Sequence of chain 1.B:
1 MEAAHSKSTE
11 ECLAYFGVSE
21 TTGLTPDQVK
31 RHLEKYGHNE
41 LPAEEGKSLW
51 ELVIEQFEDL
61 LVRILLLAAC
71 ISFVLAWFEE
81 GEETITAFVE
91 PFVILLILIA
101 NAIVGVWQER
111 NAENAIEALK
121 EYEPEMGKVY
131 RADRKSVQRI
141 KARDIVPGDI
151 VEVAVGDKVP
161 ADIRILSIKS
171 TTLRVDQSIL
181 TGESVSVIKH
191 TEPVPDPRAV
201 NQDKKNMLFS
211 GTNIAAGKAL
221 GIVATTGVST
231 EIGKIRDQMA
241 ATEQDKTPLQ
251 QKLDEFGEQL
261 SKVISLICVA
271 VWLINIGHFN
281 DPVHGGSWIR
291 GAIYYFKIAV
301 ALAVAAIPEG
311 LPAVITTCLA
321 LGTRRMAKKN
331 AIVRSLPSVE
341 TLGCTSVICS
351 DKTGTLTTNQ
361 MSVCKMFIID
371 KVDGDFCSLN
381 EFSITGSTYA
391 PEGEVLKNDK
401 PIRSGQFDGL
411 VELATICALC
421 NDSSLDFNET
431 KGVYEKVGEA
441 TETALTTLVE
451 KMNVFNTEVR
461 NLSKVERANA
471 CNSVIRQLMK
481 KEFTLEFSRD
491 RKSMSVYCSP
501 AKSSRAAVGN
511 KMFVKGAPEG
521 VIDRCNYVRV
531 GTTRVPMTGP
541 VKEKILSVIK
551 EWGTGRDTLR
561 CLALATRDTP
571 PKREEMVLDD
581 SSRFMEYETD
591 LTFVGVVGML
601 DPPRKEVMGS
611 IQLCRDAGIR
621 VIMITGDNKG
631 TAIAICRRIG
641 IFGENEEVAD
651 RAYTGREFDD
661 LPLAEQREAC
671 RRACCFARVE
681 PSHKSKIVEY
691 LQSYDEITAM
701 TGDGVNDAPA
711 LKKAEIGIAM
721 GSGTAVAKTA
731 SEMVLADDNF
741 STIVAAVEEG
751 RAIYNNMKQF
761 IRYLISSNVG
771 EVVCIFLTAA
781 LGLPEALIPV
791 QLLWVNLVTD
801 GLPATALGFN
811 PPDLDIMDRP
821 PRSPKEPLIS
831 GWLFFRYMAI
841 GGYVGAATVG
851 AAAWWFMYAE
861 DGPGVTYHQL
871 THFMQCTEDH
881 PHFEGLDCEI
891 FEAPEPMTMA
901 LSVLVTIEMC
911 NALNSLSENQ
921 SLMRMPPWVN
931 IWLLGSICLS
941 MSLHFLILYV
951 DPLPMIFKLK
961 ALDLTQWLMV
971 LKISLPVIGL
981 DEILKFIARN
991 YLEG

The protein below binds the small molecule below.
Small molecule (SMILES): Nc1ncnc2c1ncn2[C@@H]1O[C@H](CO[P](=O)(O)O[P](=O)(O)CP(=O)(O)O)[C@@H](O)[C@H]1O

Binding-site contacts:
Ligand atom O2' contacts residue ALA517 of chain 1.B at 3.9 Å.
Ligand atom C1' contacts residue ALA517 of chain 1.B at 4.1 Å (hydrophobic).
Ligand atom N1 contacts residue PHE487 of chain 1.B at 3.8 Å.
Ligand atom C2 contacts residue GLY516 of chain 1.B at 3.8 Å.
Ligand atom O2G contacts residue ARG678 of chain 1.B at 3.4 Å (salt-bridge).
Ligand atom N1 contacts residue LYS515 of chain 1.B at 3.5 Å.
Ligand atom N3 contacts residue ALA517 of chain 1.B at 4.2 Å.
Ligand atom C5' contacts residue PHE487 of chain 1.B at 3.7 Å (hydrophobic).
Ligand atom O4' contacts residue ALA517 of chain 1.B at 4.0 Å.
Ligand atom O2' contacts residue LEU562 of chain 1.B at 3.8 Å.
Ligand atom C2 contacts residue PHE487 of chain 1.B at 4.0 Å (hydrophobic).
Ligand atom N3 contacts residue GLY516 of chain 1.B at 3.5 Å.
Ligand atom C8 contacts residue PHE487 of chain 1.B at 3.5 Å (hydrophobic).
Ligand atom N1 contacts residue MET494 of chain 1.B at 3.5 Å.
Ligand atom C3B contacts residue LYS205 of chain 1.B at 4.0 Å.
Ligand atom O3G contacts residue ARG678 of chain 1.B at 3.9 Å.
Ligand atom N3 contacts residue LEU562 of chain 1.B at 4.0 Å.
Ligand atom C2 contacts residue MET494 of chain 1.B at 4.2 Å (hydrophobic).
Ligand atom N6 contacts residue MET494 of chain 1.B at 3.8 Å.
Ligand atom O1G contacts residue ASN628 of chain 1.B at 3.9 Å.
Ligand atom O3G contacts residue LYS205 of chain 1.B at 2.7 Å (salt-bridge).
Ligand atom N7 contacts residue PHE487 of chain 1.B at 3.6 Å.
Ligand atom C2 contacts residue LYS515 of chain 1.B at 3.3 Å.
Ligand atom C1' contacts residue PHE487 of chain 1.B at 4.0 Å (hydrophobic).
Ligand atom O4' contacts residue PHE487 of chain 1.B at 3.5 Å.
Ligand atom C5 contacts residue PHE487 of chain 1.B at 3.2 Å (hydrophobic).
Ligand atom N3 contacts residue LYS515 of chain 1.B at 4.0 Å.
Ligand atom N3 contacts residue LYS492 of chain 1.B at 4.2 Å.
Ligand atom N3 contacts residue PHE487 of chain 1.B at 3.9 Å.
Ligand atom N6 contacts residue GLU442 of chain 1.B at 3.9 Å.
Ligand atom O2A contacts residue ILE188 of chain 1.B at 3.2 Å.
Ligand atom N6 contacts residue ARG174 of chain 1.B at 4.2 Å.
Ligand atom N9 contacts residue PHE487 of chain 1.B at 3.4 Å.
Ligand atom C2 contacts residue SER493 of chain 1.B at 4.2 Å.
Ligand atom N6 contacts residue PHE487 of chain 1.B at 4.0 Å.
Ligand atom PG contacts residue LYS205 of chain 1.B at 3.9 Å.
Ligand atom C6 contacts residue PHE487 of chain 1.B at 3.4 Å (hydrophobic).
Ligand atom C4 contacts residue PHE487 of chain 1.B at 3.3 Å (hydrophobic).
Ligand atom O2G contacts residue ASN628 of chain 1.B at 4.0 Å.
Ligand atom O4' contacts residue LYS492 of chain 1.B at 3.7 Å.